Sequence of chain 1.A:
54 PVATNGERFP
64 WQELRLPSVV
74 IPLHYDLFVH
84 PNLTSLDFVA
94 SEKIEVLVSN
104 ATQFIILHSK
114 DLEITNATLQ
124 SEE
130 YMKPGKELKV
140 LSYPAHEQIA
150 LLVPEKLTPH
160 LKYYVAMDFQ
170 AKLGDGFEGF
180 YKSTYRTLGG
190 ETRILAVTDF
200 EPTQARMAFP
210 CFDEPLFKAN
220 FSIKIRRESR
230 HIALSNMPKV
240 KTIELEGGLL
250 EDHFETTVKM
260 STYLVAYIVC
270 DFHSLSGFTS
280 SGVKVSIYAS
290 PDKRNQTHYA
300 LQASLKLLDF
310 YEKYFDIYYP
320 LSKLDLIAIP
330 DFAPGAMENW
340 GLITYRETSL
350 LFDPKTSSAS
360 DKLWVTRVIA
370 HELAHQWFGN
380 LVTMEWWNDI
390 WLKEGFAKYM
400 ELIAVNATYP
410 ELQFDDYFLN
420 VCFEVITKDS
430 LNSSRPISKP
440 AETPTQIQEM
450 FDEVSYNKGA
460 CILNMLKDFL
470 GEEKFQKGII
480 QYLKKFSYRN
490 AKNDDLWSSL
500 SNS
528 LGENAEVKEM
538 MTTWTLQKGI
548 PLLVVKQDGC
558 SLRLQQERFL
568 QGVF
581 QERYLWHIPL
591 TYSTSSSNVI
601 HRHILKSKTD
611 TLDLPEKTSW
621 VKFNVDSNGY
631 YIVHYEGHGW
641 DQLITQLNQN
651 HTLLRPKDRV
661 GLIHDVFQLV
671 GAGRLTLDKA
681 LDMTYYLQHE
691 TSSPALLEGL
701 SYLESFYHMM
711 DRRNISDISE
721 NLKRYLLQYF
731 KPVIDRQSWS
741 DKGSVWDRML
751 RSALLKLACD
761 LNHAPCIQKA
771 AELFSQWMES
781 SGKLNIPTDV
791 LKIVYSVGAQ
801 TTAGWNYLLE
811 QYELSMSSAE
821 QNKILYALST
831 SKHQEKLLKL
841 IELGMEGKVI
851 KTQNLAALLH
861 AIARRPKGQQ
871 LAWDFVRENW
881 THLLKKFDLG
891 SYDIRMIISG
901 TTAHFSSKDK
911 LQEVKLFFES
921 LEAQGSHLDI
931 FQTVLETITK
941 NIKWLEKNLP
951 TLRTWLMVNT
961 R

Binding-site contacts:
Ligand atom O7 contacts residue ILE402 of chain 1.A at 4.4 Å.
Ligand atom C7 contacts residue LYS466 of chain 1.A at 3.8 Å.
Ligand atom C8 contacts residue ASN405 of chain 1.A at 3.8 Å.
Ligand atom O7 contacts residue LYS466 of chain 1.A at 3.9 Å.
Ligand atom C2 contacts residue ASN405 of chain 1.A at 2.3 Å.
Ligand atom O7 contacts residue ASN405 of chain 1.A at 3.2 Å (h-bond).
Ligand atom N2 contacts residue ASN405 of chain 1.A at 2.6 Å (h-bond).
Ligand atom O6 contacts residue ALA406 of chain 1.A at 4.1 Å.
Ligand atom O5 contacts residue ASN405 of chain 1.A at 2.4 Å (h-bond).
Ligand atom C3 contacts residue ASN405 of chain 1.A at 3.6 Å.
Ligand atom O6 contacts residue ASN405 of chain 1.A at 3.8 Å.
Ligand atom C7 contacts residue ASN405 of chain 1.A at 2.9 Å.
Ligand atom C1 contacts residue ASN405 of chain 1.A at 1.4 Å.
Ligand atom C4 contacts residue ASN405 of chain 1.A at 4.2 Å.
Ligand atom C8 contacts residue LYS466 of chain 1.A at 2.8 Å.
Ligand atom C5 contacts residue ASN405 of chain 1.A at 3.7 Å.

A small-molecule ligand and the protein it binds are described below.
Small molecule (SMILES): CC(=O)N[C@@H]1[C@@H](O)[C@H](O)[C@@H](CO)O[C@H]1O